A small-molecule ligand and the protein it binds are described below.
Small molecule (SMILES): CS(=O)(=O)CCNCc1ccc(-c2ccc3ncnc(Nc4ccc(OCc5cccc(F)c5)c(Cl)c4)c3c2)o1

Binding-site contacts:
Ligand atom C33 contacts residue MET71 of chain 1.A at 3.6 Å (hydrophobic).
Ligand atom C38 contacts residue ALA48 of chain 1.A at 3.9 Å (hydrophobic).
Ligand atom C23 contacts residue VAL31 of chain 1.A at 4.0 Å (hydrophobic).
Ligand atom C38 contacts residue VAL31 of chain 1.A at 3.5 Å (hydrophobic).
Ligand atom C30 contacts residue THR95 of chain 1.A at 3.5 Å.
Ligand atom C29 contacts residue THR159 of chain 1.A at 3.9 Å.
Ligand atom C24 contacts residue THR159 of chain 1.A at 3.7 Å.
Ligand atom C26 contacts residue THR159 of chain 1.A at 3.9 Å.
Ligand atom C32 contacts residue PHE161 of chain 1.A at 3.6 Å (hydrophobic).
Ligand atom C28 contacts residue ASP160 of chain 1.A at 3.4 Å.
Ligand atom C25 contacts residue ASP160 of chain 1.A at 3.4 Å.
Ligand atom C32 contacts residue MET71 of chain 1.A at 3.8 Å (hydrophobic).
Ligand atom C19 contacts residue LEU149 of chain 1.A at 3.8 Å (hydrophobic).
Ligand atom F34 contacts residue ASP160 of chain 1.A at 3.4 Å.
Ligand atom N20 contacts residue ALA48 of chain 1.A at 3.9 Å.
Ligand atom C29 contacts residue ASP160 of chain 1.A at 3.8 Å.
Ligand atom C21 contacts residue LEU149 of chain 1.A at 3.9 Å (hydrophobic).
Ligand atom C33 contacts residue ASP160 of chain 1.A at 3.8 Å.
Ligand atom CL3 contacts residue THR95 of chain 1.A at 3.7 Å.
Ligand atom N18 contacts residue LEU97 of chain 1.A at 3.9 Å.
Ligand atom CL3 contacts residue ALA48 of chain 1.A at 3.2 Å.
Ligand atom C35 contacts residue ASP160 of chain 1.A at 3.5 Å.
Ligand atom N18 contacts residue MET98 of chain 1.A at 3.3 Å (h-bond).
Ligand atom N22 contacts residue VAL31 of chain 1.A at 3.6 Å.
Ligand atom C33 contacts residue PHE161 of chain 1.A at 3.8 Å (hydrophobic).
Ligand atom C19 contacts residue LEU97 of chain 1.A at 4.0 Å (hydrophobic).
Ligand atom C25 contacts residue THR159 of chain 1.A at 3.0 Å.
Ligand atom CL3 contacts residue LEU93 of chain 1.A at 3.2 Å.
Ligand atom C19 contacts residue MET98 of chain 1.A at 3.8 Å (hydrophobic).
Ligand atom C28 contacts residue LEU93 of chain 1.A at 4.0 Å (hydrophobic).
Ligand atom CL3 contacts residue LYS50 of chain 1.A at 3.4 Å.
Ligand atom N20 contacts residue LEU149 of chain 1.A at 3.5 Å.
Ligand atom CL3 contacts residue ILE49 of chain 1.A at 3.9 Å.
Ligand atom F34 contacts residue PHE161 of chain 1.A at 2.5 Å.
Ligand atom O27 contacts residue THR95 of chain 1.A at 3.6 Å (h-bond).
Ligand atom C31 contacts residue LEU82 of chain 1.A at 3.9 Å (hydrophobic).
Ligand atom C16 contacts residue GLY101 of chain 1.A at 3.5 Å.
Ligand atom C35 contacts residue LEU163 of chain 1.A at 3.8 Å (hydrophobic).
Ligand atom C21 contacts residue VAL31 of chain 1.A at 4.0 Å (hydrophobic).
Ligand atom F34 contacts residue MET71 of chain 1.A at 3.6 Å.

Sequence of chain 1.A:
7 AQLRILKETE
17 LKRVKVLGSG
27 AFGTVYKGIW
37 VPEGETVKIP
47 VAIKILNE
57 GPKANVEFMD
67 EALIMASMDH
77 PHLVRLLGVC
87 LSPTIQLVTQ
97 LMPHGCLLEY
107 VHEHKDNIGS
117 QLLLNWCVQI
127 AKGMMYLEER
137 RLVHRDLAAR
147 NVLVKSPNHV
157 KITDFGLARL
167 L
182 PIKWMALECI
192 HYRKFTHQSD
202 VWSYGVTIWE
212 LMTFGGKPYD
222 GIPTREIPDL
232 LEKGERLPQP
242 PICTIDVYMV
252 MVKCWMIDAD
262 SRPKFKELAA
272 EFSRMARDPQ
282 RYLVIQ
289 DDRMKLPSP